Sequence of chain 1.B:
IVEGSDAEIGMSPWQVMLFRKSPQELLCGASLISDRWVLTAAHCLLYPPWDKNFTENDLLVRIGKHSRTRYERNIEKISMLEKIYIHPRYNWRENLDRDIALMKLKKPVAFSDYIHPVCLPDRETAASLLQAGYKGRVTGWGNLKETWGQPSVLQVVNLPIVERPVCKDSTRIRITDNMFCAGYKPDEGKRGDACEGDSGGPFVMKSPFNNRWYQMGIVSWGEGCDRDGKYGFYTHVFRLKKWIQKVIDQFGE

Binding-site contacts:
Ligand atom O contacts residue GLN24 of chain 1.B at 4.0 Å.
Ligand atom CB contacts residue ARG70 of chain 1.B at 3.9 Å.
Ligand atom CD2 contacts residue PHE19 of chain 1.B at 3.7 Å (hydrophobic).
Ligand atom CA contacts residue THR69 of chain 1.B at 3.9 Å.
Ligand atom OE1 contacts residue TYR71 of chain 1.B at 3.0 Å (h-bond).
Ligand atom C contacts residue THR69 of chain 1.B at 3.6 Å.
Ligand atom CD2 contacts residue ARG68 of chain 1.B at 3.9 Å.
Ligand atom CE1 contacts residue THR69 of chain 1.B at 3.9 Å.
Ligand atom CD2 contacts residue ARG62 of chain 1.B at 4.0 Å.
Ligand atom CD2 contacts residue THR69 of chain 1.B at 3.3 Å.
Ligand atom OD2 contacts residue GLN156 of chain 1.B at 3.5 Å (h-bond).
Ligand atom O contacts residue TYR71 of chain 1.B at 3.6 Å.
Ligand atom CG1 contacts residue GLN24 of chain 1.B at 3.5 Å.
Ligand atom OD2 contacts residue THR69 of chain 1.B at 3.7 Å.
Ligand atom N contacts residue THR69 of chain 1.B at 3.6 Å.
Ligand atom CZ contacts residue THR69 of chain 1.B at 4.0 Å.
Ligand atom CB contacts residue THR69 of chain 1.B at 3.7 Å.
Ligand atom CE2 contacts residue THR69 of chain 1.B at 3.5 Å.
Ligand atom CG contacts residue TYR71 of chain 1.B at 3.7 Å (hydrophobic).
Ligand atom CE2 contacts residue PHE19 of chain 1.B at 3.5 Å (hydrophobic).
Ligand atom CE2 contacts residue ARG62 of chain 1.B at 3.8 Å.
Ligand atom OE2 contacts residue TYR71 of chain 1.B at 3.8 Å.
Ligand atom CG2 contacts residue GLN24 of chain 1.B at 3.4 Å.
Ligand atom CA contacts residue THR69 of chain 1.B at 3.6 Å.
Ligand atom CG contacts residue ARG68 of chain 1.B at 3.7 Å.
Ligand atom OD2 contacts residue ARG68 of chain 1.B at 2.8 Å (salt-bridge).
Ligand atom OE1 contacts residue ARG70 of chain 1.B at 3.3 Å.
Ligand atom CD1 contacts residue ILE78 of chain 1.B at 3.7 Å (hydrophobic).
Ligand atom CG contacts residue THR69 of chain 1.B at 3.8 Å.
Ligand atom O contacts residue THR69 of chain 1.B at 3.4 Å.
Ligand atom CZ contacts residue PHE19 of chain 1.B at 3.8 Å (hydrophobic).
Ligand atom N contacts residue THR69 of chain 1.B at 3.3 Å (h-bond).
Ligand atom CG2 contacts residue ARG62 of chain 1.B at 4.0 Å.
Ligand atom CG contacts residue THR69 of chain 1.B at 3.9 Å.
Ligand atom CD contacts residue ARG70 of chain 1.B at 4.1 Å.
Ligand atom CE2 contacts residue ARG68 of chain 1.B at 2.8 Å.
Ligand atom CD1 contacts residue THR69 of chain 1.B at 3.8 Å.
Ligand atom OD1 contacts residue ARG68 of chain 1.B at 3.7 Å.
Ligand atom CD contacts residue TYR71 of chain 1.B at 3.3 Å (hydrophobic).
Ligand atom CZ contacts residue ARG68 of chain 1.B at 3.1 Å.

A small-molecule ligand and the protein it binds are described below.
Small molecule (SMILES): CC[C@H](C)[C@H](NC(=O)[C@H](CCC(=O)O)NC(=O)[C@H](CCC(=O)O)NC(=O)[C@H](Cc1ccccc1)NC(=O)[C@@H](N)CC(=O)O)C(N)=O